The protein below binds the small molecule below.
Small molecule (SMILES): CC(=O)N[C@@H]1[C@@H](O)[C@H](O)[C@@H](CO)O[C@H]1O

Sequence of chain 1.C:
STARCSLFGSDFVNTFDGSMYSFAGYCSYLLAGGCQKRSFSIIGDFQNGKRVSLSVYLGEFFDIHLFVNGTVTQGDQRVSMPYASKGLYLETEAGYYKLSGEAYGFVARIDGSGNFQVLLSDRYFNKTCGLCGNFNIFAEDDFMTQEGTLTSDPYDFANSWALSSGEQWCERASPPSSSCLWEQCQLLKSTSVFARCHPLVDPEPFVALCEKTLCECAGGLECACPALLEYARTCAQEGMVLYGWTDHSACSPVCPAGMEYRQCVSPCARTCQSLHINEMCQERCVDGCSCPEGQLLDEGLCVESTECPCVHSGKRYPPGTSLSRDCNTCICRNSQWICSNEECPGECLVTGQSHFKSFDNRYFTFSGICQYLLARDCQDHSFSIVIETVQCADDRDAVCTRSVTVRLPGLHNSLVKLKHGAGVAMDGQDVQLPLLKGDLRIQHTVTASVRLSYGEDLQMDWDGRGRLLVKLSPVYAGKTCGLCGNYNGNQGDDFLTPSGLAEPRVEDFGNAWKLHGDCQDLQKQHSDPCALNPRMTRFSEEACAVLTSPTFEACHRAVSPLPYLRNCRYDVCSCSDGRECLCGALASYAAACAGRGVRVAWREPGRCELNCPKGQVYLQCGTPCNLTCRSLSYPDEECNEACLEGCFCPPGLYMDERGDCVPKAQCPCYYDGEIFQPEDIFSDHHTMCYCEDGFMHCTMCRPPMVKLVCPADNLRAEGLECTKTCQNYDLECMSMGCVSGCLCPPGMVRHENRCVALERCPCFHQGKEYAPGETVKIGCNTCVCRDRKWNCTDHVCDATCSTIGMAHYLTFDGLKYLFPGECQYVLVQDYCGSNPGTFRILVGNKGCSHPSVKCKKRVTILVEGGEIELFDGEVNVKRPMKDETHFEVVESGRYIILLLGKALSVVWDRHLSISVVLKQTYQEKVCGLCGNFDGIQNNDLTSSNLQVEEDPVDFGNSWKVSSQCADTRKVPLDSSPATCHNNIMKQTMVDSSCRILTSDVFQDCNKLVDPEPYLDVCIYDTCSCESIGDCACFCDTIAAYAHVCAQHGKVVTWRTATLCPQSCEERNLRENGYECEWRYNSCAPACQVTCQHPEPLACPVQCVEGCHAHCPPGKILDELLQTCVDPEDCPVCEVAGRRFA

Binding-site contacts:
Ligand atom O5 contacts residue ASN857 of chain 1.C at 2.4 Å (h-bond).
Ligand atom C2 contacts residue ASN857 of chain 1.C at 2.5 Å.
Ligand atom C7 contacts residue ASN857 of chain 1.C at 3.2 Å.
Ligand atom O7 contacts residue ASN857 of chain 1.C at 3.1 Å (h-bond).
Ligand atom C8 contacts residue ASN857 of chain 1.C at 4.2 Å.
Ligand atom C1 contacts residue ASN857 of chain 1.C at 1.4 Å.
Ligand atom C3 contacts residue ASN857 of chain 1.C at 3.8 Å.
Ligand atom C5 contacts residue ASN857 of chain 1.C at 3.7 Å.
Ligand atom C4 contacts residue ASN857 of chain 1.C at 4.2 Å.
Ligand atom N2 contacts residue ASN857 of chain 1.C at 2.9 Å (h-bond).